Sequence of chain 1.D:
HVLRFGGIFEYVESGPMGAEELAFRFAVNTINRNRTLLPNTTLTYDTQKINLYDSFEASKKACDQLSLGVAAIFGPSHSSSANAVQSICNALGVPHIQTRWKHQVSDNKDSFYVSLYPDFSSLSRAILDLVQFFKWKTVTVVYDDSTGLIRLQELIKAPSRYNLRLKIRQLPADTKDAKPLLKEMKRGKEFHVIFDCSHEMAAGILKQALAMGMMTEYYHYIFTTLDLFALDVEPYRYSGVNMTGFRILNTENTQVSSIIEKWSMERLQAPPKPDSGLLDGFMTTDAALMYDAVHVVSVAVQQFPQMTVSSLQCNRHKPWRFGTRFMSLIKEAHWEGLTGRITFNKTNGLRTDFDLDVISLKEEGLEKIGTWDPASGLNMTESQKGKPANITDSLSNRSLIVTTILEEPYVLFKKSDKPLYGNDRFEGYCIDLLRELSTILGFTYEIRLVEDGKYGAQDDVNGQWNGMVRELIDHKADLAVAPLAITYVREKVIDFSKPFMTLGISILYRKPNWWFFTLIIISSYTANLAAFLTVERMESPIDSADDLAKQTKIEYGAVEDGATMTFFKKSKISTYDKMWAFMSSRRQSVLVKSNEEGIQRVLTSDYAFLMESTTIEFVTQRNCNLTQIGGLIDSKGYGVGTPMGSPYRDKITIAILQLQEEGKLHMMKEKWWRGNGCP

Binding-site contacts:
Ligand atom O4 contacts residue THR69 of chain 1.D at 3.9 Å.
Ligand atom O6 contacts residue THR69 of chain 1.D at 4.2 Å.
Ligand atom C1 contacts residue THR69 of chain 1.D at 4.2 Å.
Ligand atom N2 contacts residue ASN67 of chain 1.D at 3.1 Å (h-bond).
Ligand atom O7 contacts residue ASN67 of chain 1.D at 2.9 Å (h-bond).
Ligand atom C6 contacts residue GLN288 of chain 1.D at 4.1 Å.
Ligand atom C5 contacts residue THR69 of chain 1.D at 3.8 Å.
Ligand atom C4 contacts residue ASN67 of chain 1.D at 4.2 Å.
Ligand atom C1 contacts residue ASN67 of chain 1.D at 1.4 Å.
Ligand atom C8 contacts residue ARG68 of chain 1.D at 4.3 Å.
Ligand atom O3 contacts residue ASN67 of chain 1.D at 4.2 Å.
Ligand atom O5 contacts residue THR69 of chain 1.D at 4.3 Å.
Ligand atom C3 contacts residue ASN67 of chain 1.D at 3.8 Å.
Ligand atom O7 contacts residue ARG68 of chain 1.D at 4.3 Å.
Ligand atom C5 contacts residue ASN67 of chain 1.D at 3.6 Å.
Ligand atom C2 contacts residue ASN67 of chain 1.D at 2.5 Å.
Ligand atom O5 contacts residue ASN67 of chain 1.D at 2.4 Å (h-bond).
Ligand atom C7 contacts residue ASN67 of chain 1.D at 3.3 Å.

This protein binds this small molecule.
Small molecule (SMILES): CC(=O)N[C@@H]1[C@@H](O)[C@H](O)[C@@H](CO)O[C@H]1O